Binding-site contacts:
Ligand atom OG1 contacts residue ASN147 of chain 1.A at 3.2 Å (h-bond).
Ligand atom CZ contacts residue 6L51 of chain 1.F at 3.1 Å.
Ligand atom CG contacts residue ASP268 of chain 1.A at 3.6 Å.
Ligand atom NH1 contacts residue ASP246 of chain 1.A at 2.7 Å (salt-bridge).
Ligand atom NZ contacts residue ASP266 of chain 1.A at 3.0 Å (salt-bridge).
Ligand atom CD contacts residue LEU249 of chain 1.A at 3.8 Å (hydrophobic).
Ligand atom CD contacts residue 6L51 of chain 1.F at 3.5 Å.
Ligand atom NH2 contacts residue ASP246 of chain 1.A at 3.9 Å.
Ligand atom CD contacts residue ASP208 of chain 1.A at 3.7 Å.
Ligand atom NH1 contacts residue 6L51 of chain 1.F at 2.8 Å (h-bond).
Ligand atom NE contacts residue 6L51 of chain 1.F at 2.7 Å (h-bond).
Ligand atom NH2 contacts residue ASN213 of chain 1.A at 3.0 Å (h-bond).
Ligand atom CD contacts residue MPD1 of chain 1.G at 3.5 Å.
Ligand atom CE contacts residue LEU249 of chain 1.A at 3.7 Å (hydrophobic).
Ligand atom CE contacts residue ASP268 of chain 1.A at 3.6 Å.
Ligand atom CA contacts residue TYR281 of chain 1.A at 3.7 Å (hydrophobic).
Ligand atom NZ contacts residue THR248 of chain 1.A at 3.6 Å.
Ligand atom NH2 contacts residue HIS210 of chain 1.A at 3.5 Å.
Ligand atom CG2 contacts residue ALA146 of chain 1.A at 3.8 Å (hydrophobic).
Ligand atom CE contacts residue 6L51 of chain 1.F at 2.5 Å.
Ligand atom CZ contacts residue ASP246 of chain 1.A at 3.7 Å.
Ligand atom CA contacts residue GLN277 of chain 1.A at 3.8 Å.
Ligand atom O contacts residue VAL53 of chain 1.A at 3.8 Å.
Ligand atom N contacts residue VAL53 of chain 1.A at 3.6 Å.
Ligand atom C contacts residue GLN277 of chain 1.A at 3.9 Å.
Ligand atom NZ contacts residue 6L51 of chain 1.F at 1.3 Å.
Ligand atom O contacts residue VAL53 of chain 1.A at 3.7 Å.
Ligand atom NZ contacts residue ASP268 of chain 1.A at 2.8 Å (salt-bridge).
Ligand atom O contacts residue 6L51 of chain 1.F at 3.2 Å (h-bond).
Ligand atom N contacts residue GLN277 of chain 1.A at 2.9 Å (h-bond).
Ligand atom CG contacts residue 6L51 of chain 1.F at 3.6 Å.
Ligand atom O contacts residue GLN277 of chain 1.A at 2.9 Å (h-bond).
Ligand atom C contacts residue VAL53 of chain 1.A at 3.5 Å (hydrophobic).
Ligand atom CG2 contacts residue ASN81 of chain 1.A at 2.9 Å.
Ligand atom CE contacts residue MPD1 of chain 1.G at 3.6 Å.
Ligand atom O contacts residue HIS210 of chain 1.A at 3.3 Å (h-bond).
Ligand atom NH2 contacts residue 6L51 of chain 1.F at 3.5 Å.
Ligand atom CB contacts residue ALA146 of chain 1.A at 3.6 Å (hydrophobic).
Ligand atom CB contacts residue TYR281 of chain 1.A at 3.2 Å (hydrophobic).
Ligand atom CE contacts residue ASP266 of chain 1.A at 2.9 Å.

A small-molecule ligand and the protein it binds are described below.
Small molecule (SMILES): C[C@H](N)C(=O)N[C@@H](CCCN=C(N)N)C(=O)N[C@@H](CCCCN)C(=O)N[C@@H](CCCCN)C(=O)N[C@@H](CCC(N)=O)C(=O)N[C@H](C(=O)N[C@H](C)C(N)=O)[C@@H](C)O

Sequence of chain 1.A:
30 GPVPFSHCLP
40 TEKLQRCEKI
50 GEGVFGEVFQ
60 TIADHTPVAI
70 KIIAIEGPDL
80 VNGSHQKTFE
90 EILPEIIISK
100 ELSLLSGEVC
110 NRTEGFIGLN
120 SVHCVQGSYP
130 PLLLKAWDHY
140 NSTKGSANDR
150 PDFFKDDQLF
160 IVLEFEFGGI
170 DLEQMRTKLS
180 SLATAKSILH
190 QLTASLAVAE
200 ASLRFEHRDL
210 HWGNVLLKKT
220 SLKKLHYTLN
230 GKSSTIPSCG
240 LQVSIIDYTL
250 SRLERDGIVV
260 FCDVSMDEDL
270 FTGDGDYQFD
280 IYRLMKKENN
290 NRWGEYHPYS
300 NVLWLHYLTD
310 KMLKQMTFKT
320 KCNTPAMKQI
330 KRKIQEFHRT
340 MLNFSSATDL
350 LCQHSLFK